Sequence of chain 1.A:
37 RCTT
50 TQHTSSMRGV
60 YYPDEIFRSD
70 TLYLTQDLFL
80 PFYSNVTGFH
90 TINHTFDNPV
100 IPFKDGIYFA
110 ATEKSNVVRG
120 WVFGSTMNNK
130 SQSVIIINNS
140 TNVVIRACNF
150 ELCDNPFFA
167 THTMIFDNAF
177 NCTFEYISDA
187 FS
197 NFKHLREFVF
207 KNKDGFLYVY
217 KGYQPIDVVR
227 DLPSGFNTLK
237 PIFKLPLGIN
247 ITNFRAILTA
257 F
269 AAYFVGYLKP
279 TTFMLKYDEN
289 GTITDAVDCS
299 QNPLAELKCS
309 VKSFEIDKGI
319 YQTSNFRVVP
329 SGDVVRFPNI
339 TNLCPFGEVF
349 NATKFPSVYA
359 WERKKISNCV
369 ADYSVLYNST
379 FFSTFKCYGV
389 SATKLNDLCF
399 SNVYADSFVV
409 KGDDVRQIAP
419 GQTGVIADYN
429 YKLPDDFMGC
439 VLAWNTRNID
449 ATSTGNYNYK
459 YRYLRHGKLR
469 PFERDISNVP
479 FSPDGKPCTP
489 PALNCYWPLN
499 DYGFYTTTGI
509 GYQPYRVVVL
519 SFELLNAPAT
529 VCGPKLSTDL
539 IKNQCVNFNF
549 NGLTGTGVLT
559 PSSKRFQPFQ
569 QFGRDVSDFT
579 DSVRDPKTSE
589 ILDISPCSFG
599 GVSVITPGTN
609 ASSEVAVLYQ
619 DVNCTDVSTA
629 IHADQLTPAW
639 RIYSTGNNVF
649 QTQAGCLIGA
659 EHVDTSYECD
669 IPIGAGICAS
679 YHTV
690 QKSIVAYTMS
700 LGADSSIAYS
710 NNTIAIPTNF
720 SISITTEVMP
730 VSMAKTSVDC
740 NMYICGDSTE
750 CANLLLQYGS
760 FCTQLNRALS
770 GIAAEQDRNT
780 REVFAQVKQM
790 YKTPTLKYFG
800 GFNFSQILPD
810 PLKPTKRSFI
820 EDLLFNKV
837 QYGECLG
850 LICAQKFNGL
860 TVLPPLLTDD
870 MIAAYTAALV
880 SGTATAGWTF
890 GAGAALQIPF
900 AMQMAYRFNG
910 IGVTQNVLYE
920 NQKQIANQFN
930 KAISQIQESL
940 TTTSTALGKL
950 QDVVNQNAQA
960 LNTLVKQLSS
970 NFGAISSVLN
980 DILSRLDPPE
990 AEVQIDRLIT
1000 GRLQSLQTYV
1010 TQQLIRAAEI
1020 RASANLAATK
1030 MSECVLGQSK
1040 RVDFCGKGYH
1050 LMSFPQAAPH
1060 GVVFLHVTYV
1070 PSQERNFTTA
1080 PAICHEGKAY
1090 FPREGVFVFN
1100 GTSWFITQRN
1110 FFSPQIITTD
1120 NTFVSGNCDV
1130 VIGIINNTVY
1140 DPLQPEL

A small-molecule ligand and the protein it binds are described below.
Small molecule (SMILES): CC(=O)N[C@@H]1[C@@H](O)[C@H](O)[C@@H](CO)O[C@H]1O

Binding-site contacts:
Ligand atom N2 contacts residue ASN337 of chain 1.A at 2.8 Å (h-bond).
Ligand atom O7 contacts residue ASN337 of chain 1.A at 4.1 Å.
Ligand atom C4 contacts residue ASN337 of chain 1.A at 4.1 Å.
Ligand atom C5 contacts residue ASN337 of chain 1.A at 3.7 Å.
Ligand atom C7 contacts residue LYS585 of chain 1.A at 3.5 Å.
Ligand atom C1 contacts residue ASN337 of chain 1.A at 1.4 Å.
Ligand atom C2 contacts residue LYS585 of chain 1.A at 4.0 Å.
Ligand atom C8 contacts residue LYS585 of chain 1.A at 3.1 Å.
Ligand atom C2 contacts residue ASN337 of chain 1.A at 2.3 Å.
Ligand atom C1 contacts residue LYS585 of chain 1.A at 4.2 Å.
Ligand atom O5 contacts residue ASN337 of chain 1.A at 2.4 Å (h-bond).
Ligand atom C3 contacts residue ASN337 of chain 1.A at 3.6 Å.
Ligand atom N2 contacts residue LYS585 of chain 1.A at 2.9 Å (salt-bridge).
Ligand atom C7 contacts residue ASN337 of chain 1.A at 3.7 Å.